Binding-site contacts:
Ligand atom CAE contacts residue SER135 of chain 1.B at 3.8 Å.
Ligand atom CAG contacts residue ILE137 of chain 1.B at 4.0 Å (hydrophobic).
Ligand atom CAE contacts residue ALA64 of chain 1.A at 3.8 Å (hydrophobic).
Ligand atom CAK contacts residue PRO124 of chain 1.B at 4.1 Å (hydrophobic).
Ligand atom SAO contacts residue LYS125 of chain 1.B at 3.9 Å.
Ligand atom CAG contacts residue SER135 of chain 1.B at 3.4 Å.
Ligand atom OAA contacts residue LYS125 of chain 1.B at 3.0 Å (salt-bridge).
Ligand atom CAM contacts residue ALA133 of chain 1.B at 3.8 Å (hydrophobic).
Ligand atom CAI contacts residue ALA133 of chain 1.B at 3.6 Å (hydrophobic).
Ligand atom CAJ contacts residue ALA133 of chain 1.B at 3.1 Å (hydrophobic).
Ligand atom CAK contacts residue SER123 of chain 1.B at 3.8 Å.
Ligand atom OAA contacts residue SER123 of chain 1.B at 4.0 Å.
Ligand atom CAN contacts residue SER135 of chain 1.B at 4.5 Å.
Ligand atom CAG contacts residue ASN134 of chain 1.B at 4.3 Å.
Ligand atom OAA contacts residue PRO124 of chain 1.B at 3.4 Å.
Ligand atom CAF contacts residue ASN134 of chain 1.B at 3.4 Å.
Ligand atom CAG contacts residue THR89 of chain 1.A at 4.1 Å.
Ligand atom CAH contacts residue ALA64 of chain 1.A at 4.4 Å (hydrophobic).
Ligand atom CAG contacts residue GLN136 of chain 1.B at 3.5 Å.
Ligand atom SAO contacts residue PRO124 of chain 1.B at 4.2 Å.
Ligand atom CAK contacts residue ALA133 of chain 1.B at 4.2 Å (hydrophobic).
Ligand atom CAF contacts residue SER135 of chain 1.B at 4.4 Å.
Ligand atom CAN contacts residue ASN134 of chain 1.B at 4.0 Å.
Ligand atom CAI contacts residue ILE137 of chain 1.B at 4.0 Å (hydrophobic).
Ligand atom OAB contacts residue LYS125 of chain 1.B at 3.2 Å.
Ligand atom OAD contacts residue PRO124 of chain 1.B at 4.3 Å.
Ligand atom CAE contacts residue PHE60 of chain 1.A at 4.3 Å (hydrophobic).
Ligand atom CAK contacts residue LYS125 of chain 1.B at 4.4 Å.
Ligand atom CAH contacts residue ASN134 of chain 1.B at 3.9 Å.
Ligand atom CAE contacts residue ASN134 of chain 1.B at 4.3 Å.
Ligand atom CAJ contacts residue LYS125 of chain 1.B at 4.2 Å.
Ligand atom NAL contacts residue ALA133 of chain 1.B at 3.7 Å.
Ligand atom CAN contacts residue ALA133 of chain 1.B at 3.3 Å (hydrophobic).
Ligand atom CAI contacts residue GLN136 of chain 1.B at 4.1 Å.
Ligand atom CAF contacts residue ALA64 of chain 1.A at 3.6 Å (hydrophobic).
Ligand atom CAE contacts residue THR89 of chain 1.A at 4.2 Å.
Ligand atom CAG contacts residue ALA133 of chain 1.B at 4.2 Å (hydrophobic).

The protein below binds the small molecule below.
Small molecule (SMILES): O=S(=O)(O)C[C@H](O)CNC1CCCCC1

Sequence of chain 1.B:
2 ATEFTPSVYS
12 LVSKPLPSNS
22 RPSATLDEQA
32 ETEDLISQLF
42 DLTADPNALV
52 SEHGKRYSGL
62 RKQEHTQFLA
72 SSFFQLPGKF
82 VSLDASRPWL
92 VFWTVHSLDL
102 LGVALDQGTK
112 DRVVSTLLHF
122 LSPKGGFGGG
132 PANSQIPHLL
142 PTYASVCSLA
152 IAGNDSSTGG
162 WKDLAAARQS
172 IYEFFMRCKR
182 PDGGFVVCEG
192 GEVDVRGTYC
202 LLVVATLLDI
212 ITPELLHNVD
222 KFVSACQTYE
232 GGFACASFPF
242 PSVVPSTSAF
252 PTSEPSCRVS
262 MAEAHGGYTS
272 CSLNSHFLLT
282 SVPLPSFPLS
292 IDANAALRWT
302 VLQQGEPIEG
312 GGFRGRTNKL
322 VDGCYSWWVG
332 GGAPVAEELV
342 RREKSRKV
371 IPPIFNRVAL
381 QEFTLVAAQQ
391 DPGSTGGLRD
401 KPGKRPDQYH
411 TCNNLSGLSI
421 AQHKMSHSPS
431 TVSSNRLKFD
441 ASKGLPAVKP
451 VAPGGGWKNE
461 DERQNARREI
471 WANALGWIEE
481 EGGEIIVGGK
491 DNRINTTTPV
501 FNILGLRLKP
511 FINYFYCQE

Sequence of chain 1.A:
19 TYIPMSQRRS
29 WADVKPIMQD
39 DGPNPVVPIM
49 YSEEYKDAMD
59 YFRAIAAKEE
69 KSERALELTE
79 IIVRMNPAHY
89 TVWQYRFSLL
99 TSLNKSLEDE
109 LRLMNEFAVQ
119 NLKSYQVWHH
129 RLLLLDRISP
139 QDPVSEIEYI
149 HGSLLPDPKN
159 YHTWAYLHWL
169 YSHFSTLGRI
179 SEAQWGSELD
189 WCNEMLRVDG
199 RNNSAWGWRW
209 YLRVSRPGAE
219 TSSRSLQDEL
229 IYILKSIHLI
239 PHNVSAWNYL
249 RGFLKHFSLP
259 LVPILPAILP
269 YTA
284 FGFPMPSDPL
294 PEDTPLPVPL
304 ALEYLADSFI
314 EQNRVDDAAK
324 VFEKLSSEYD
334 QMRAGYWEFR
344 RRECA